The small molecule below binds the protein below.
Small molecule (SMILES): CC(=O)N[C@H]1[C@H](O[C@H]2[C@H](O)[C@@H](NC(C)=O)CO[C@@H]2CO)O[C@H](CO)[C@@H](O)[C@@H]1O

Sequence of chain 1.E:
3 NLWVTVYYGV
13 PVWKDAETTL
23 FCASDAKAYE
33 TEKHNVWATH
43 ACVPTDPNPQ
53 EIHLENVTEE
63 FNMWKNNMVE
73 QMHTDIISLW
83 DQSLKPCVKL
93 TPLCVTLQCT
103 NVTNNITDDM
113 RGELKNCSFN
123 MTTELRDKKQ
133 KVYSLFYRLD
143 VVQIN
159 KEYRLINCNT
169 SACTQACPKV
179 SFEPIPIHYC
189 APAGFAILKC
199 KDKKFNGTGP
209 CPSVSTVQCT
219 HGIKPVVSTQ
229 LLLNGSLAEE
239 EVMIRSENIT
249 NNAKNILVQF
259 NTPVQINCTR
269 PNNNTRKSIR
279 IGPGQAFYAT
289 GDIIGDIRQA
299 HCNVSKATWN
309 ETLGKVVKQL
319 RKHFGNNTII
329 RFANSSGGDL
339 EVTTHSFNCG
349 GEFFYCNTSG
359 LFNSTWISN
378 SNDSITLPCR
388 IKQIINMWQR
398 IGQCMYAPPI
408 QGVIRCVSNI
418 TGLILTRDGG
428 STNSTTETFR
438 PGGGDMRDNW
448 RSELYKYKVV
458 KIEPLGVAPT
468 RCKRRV

Binding-site contacts:
Ligand atom C6 contacts residue ARG162 of chain 1.E at 4.3 Å.
Ligand atom N2 contacts residue THR168 of chain 1.E at 4.2 Å.
Ligand atom C5 contacts residue ARG162 of chain 1.E at 4.2 Å.
Ligand atom O7 contacts residue ASN167 of chain 1.E at 3.1 Å (h-bond).
Ligand atom O5 contacts residue ASN167 of chain 1.E at 2.4 Å (h-bond).
Ligand atom C1 contacts residue ARG162 of chain 1.E at 3.8 Å.
Ligand atom C8 contacts residue THR168 of chain 1.E at 4.2 Å.
Ligand atom C8 contacts residue ASN167 of chain 1.E at 3.7 Å.
Ligand atom N2 contacts residue ASN167 of chain 1.E at 2.9 Å (h-bond).
Ligand atom C1 contacts residue ASN167 of chain 1.E at 1.4 Å.
Ligand atom O5 contacts residue ARG162 of chain 1.E at 3.4 Å (salt-bridge).
Ligand atom C6 contacts residue VAL144 of chain 1.E at 4.5 Å (hydrophobic).
Ligand atom C5 contacts residue ASN167 of chain 1.E at 3.7 Å.
Ligand atom C4 contacts residue ASN167 of chain 1.E at 4.2 Å.
Ligand atom C3 contacts residue ASN167 of chain 1.E at 3.8 Å.
Ligand atom C2 contacts residue ASN167 of chain 1.E at 2.5 Å.
Ligand atom C8 contacts residue ILE164 of chain 1.E at 4.2 Å (hydrophobic).
Ligand atom C7 contacts residue THR168 of chain 1.E at 4.5 Å.
Ligand atom C7 contacts residue ASN167 of chain 1.E at 3.2 Å.